This protein binds this small molecule.
Small molecule (SMILES): O=S(=O)(O)CC(O)CNC1CCCCC1

Binding-site contacts:
Ligand atom OAA contacts residue FRU2 of chain 1.D at 4.3 Å.
Ligand atom CAI contacts residue ASP491 of chain 1.B at 3.6 Å.
Ligand atom OAD contacts residue FRU2 of chain 1.D at 3.8 Å.
Ligand atom OAC contacts residue LYS490 of chain 1.B at 3.5 Å (salt-bridge).
Ligand atom OAC contacts residue ASP491 of chain 1.B at 3.0 Å (salt-bridge).
Ligand atom SAO contacts residue LYS490 of chain 1.B at 3.9 Å.
Ligand atom NAL contacts residue ASP491 of chain 1.B at 2.5 Å (salt-bridge).
Ligand atom OAB contacts residue LYS490 of chain 1.B at 3.4 Å.
Ligand atom OAD contacts residue LYS490 of chain 1.B at 2.9 Å (salt-bridge).
Ligand atom CAM contacts residue LYS490 of chain 1.B at 4.2 Å.
Ligand atom CAJ contacts residue ASP491 of chain 1.B at 3.4 Å.
Ligand atom CAI contacts residue TYR58 of chain 1.B at 3.4 Å (hydrophobic).
Ligand atom CAN contacts residue TYR58 of chain 1.B at 4.4 Å (hydrophobic).
Ligand atom OAD contacts residue GLY489 of chain 1.B at 3.3 Å.
Ligand atom OAC contacts residue GLY489 of chain 1.B at 4.2 Å.
Ligand atom CAM contacts residue ASP491 of chain 1.B at 3.6 Å.
Ligand atom CAH contacts residue ASP491 of chain 1.B at 3.6 Å.
Ligand atom CAG contacts residue TYR58 of chain 1.B at 3.7 Å (hydrophobic).
Ligand atom CAN contacts residue ASP491 of chain 1.B at 3.4 Å.

Sequence of chain 1.B:
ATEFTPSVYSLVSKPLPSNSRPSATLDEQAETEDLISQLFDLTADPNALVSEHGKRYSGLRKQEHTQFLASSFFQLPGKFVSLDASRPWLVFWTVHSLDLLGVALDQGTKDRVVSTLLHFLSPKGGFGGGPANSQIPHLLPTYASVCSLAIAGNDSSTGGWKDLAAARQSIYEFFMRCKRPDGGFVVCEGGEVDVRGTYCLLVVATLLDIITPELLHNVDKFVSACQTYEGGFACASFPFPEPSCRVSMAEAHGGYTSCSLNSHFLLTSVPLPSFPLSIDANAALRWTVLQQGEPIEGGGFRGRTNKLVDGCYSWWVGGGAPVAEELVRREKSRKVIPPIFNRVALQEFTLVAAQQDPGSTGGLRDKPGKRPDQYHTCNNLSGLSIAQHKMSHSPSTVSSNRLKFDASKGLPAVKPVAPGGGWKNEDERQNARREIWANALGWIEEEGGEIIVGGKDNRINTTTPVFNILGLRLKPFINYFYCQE